The small molecule below binds the protein below.
Small molecule (SMILES): NCCCC[C@H](NCc1ccc(-c2cccnc2)cc1)C(N)=O

Sequence of chain 1.A:
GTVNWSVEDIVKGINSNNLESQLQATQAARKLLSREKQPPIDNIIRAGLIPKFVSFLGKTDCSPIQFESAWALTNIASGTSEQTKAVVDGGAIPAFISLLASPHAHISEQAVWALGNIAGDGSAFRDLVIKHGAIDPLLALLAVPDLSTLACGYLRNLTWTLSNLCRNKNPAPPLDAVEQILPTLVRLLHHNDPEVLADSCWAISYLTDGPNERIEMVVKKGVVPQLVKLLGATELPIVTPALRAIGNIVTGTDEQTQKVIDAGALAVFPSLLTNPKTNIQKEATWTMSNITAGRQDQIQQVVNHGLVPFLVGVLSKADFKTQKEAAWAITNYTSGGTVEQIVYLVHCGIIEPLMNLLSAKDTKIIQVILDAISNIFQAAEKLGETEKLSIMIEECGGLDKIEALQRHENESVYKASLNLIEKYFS

Binding-site contacts:
Ligand atom C06 contacts residue VAL250 of chain 1.A at 3.7 Å (hydrophobic).
Ligand atom C18 contacts residue GLU325 of chain 1.A at 3.3 Å.
Ligand atom N08 contacts residue GLY252 of chain 1.A at 3.0 Å (h-bond).
Ligand atom C22 contacts residue ASN290 of chain 1.A at 3.5 Å.
Ligand atom C21 contacts residue ASN332 of chain 1.A at 3.5 Å.
Ligand atom N08 contacts residue THR257 of chain 1.A at 3.5 Å (h-bond).
Ligand atom C18 contacts residue TRP328 of chain 1.A at 3.5 Å (hydrophobic).
Ligand atom C10 contacts residue ALA293 of chain 1.A at 3.8 Å (hydrophobic).
Ligand atom N19 contacts residue SER289 of chain 1.A at 3.8 Å.
Ligand atom C17 contacts residue TRP328 of chain 1.A at 3.5 Å (hydrophobic).
Ligand atom C22 contacts residue ASN332 of chain 1.A at 3.2 Å.
Ligand atom C14 contacts residue ASN332 of chain 1.A at 4.0 Å.
Ligand atom O23 contacts residue ALA293 of chain 1.A at 3.8 Å.
Ligand atom C02 contacts residue ALA293 of chain 1.A at 3.8 Å (hydrophobic).
Ligand atom C11 contacts residue ASN332 of chain 1.A at 3.5 Å.
Ligand atom C20 contacts residue SER289 of chain 1.A at 3.4 Å.
Ligand atom N19 contacts residue GLU325 of chain 1.A at 2.8 Å (salt-bridge).
Ligand atom C22 contacts residue ALA293 of chain 1.A at 4.1 Å (hydrophobic).
Ligand atom N19 contacts residue TRP286 of chain 1.A at 3.9 Å.
Ligand atom C21 contacts residue ASN290 of chain 1.A at 3.4 Å.
Ligand atom N08 contacts residue VAL250 of chain 1.A at 2.9 Å (h-bond).
Ligand atom C16 contacts residue TRP328 of chain 1.A at 3.7 Å (hydrophobic).
Ligand atom N19 contacts residue TRP328 of chain 1.A at 3.7 Å.
Ligand atom C20 contacts residue GLU325 of chain 1.A at 3.9 Å.
Ligand atom C04 contacts residue ASN290 of chain 1.A at 4.0 Å.
Ligand atom C04 contacts residue ALA293 of chain 1.A at 3.8 Å (hydrophobic).
Ligand atom N01 contacts residue ALA293 of chain 1.A at 3.3 Å (h-bond).
Ligand atom C12 contacts residue TRP328 of chain 1.A at 3.6 Å (hydrophobic).
Ligand atom C12 contacts residue ASN332 of chain 1.A at 3.7 Å.
Ligand atom C13 contacts residue TRP328 of chain 1.A at 3.3 Å (hydrophobic).
Ligand atom C06 contacts residue ASN290 of chain 1.A at 3.5 Å.
Ligand atom C14 contacts residue TRP328 of chain 1.A at 3.9 Å (hydrophobic).
Ligand atom C06 contacts residue THR251 of chain 1.A at 3.8 Å.
Ligand atom C15 contacts residue TRP328 of chain 1.A at 3.7 Å (hydrophobic).
Ligand atom C07 contacts residue GLY252 of chain 1.A at 3.4 Å.
Ligand atom C20 contacts residue TRP328 of chain 1.A at 3.7 Å (hydrophobic).
Ligand atom N08 contacts residue ASN290 of chain 1.A at 3.5 Å (h-bond).
Ligand atom C07 contacts residue ASN290 of chain 1.A at 4.1 Å.
Ligand atom C07 contacts residue VAL250 of chain 1.A at 3.8 Å (hydrophobic).
Ligand atom C05 contacts residue ASN290 of chain 1.A at 3.9 Å.